Binding-site contacts:
Ligand atom N2 contacts residue ASN75 of chain 1.C at 2.8 Å (h-bond).
Ligand atom C5 contacts residue ASN75 of chain 1.C at 3.6 Å.
Ligand atom C7 contacts residue ASN75 of chain 1.C at 3.2 Å.
Ligand atom O7 contacts residue ASN75 of chain 1.C at 3.2 Å (h-bond).
Ligand atom C2 contacts residue ASN75 of chain 1.C at 2.4 Å.
Ligand atom C4 contacts residue ASN75 of chain 1.C at 4.2 Å.
Ligand atom C1 contacts residue PHE114 of chain 1.C at 3.7 Å (hydrophobic).
Ligand atom C5 contacts residue PHE114 of chain 1.C at 4.1 Å (hydrophobic).
Ligand atom C8 contacts residue ASN75 of chain 1.C at 4.4 Å.
Ligand atom O5 contacts residue PHE114 of chain 1.C at 4.3 Å.
Ligand atom C3 contacts residue PHE114 of chain 1.C at 4.3 Å (hydrophobic).
Ligand atom C1 contacts residue ASN75 of chain 1.C at 1.4 Å.
Ligand atom C3 contacts residue ASN75 of chain 1.C at 3.7 Å.
Ligand atom C8 contacts residue GLN74 of chain 1.C at 3.2 Å.
Ligand atom O5 contacts residue ASN75 of chain 1.C at 2.3 Å (h-bond).

Sequence of chain 1.C:
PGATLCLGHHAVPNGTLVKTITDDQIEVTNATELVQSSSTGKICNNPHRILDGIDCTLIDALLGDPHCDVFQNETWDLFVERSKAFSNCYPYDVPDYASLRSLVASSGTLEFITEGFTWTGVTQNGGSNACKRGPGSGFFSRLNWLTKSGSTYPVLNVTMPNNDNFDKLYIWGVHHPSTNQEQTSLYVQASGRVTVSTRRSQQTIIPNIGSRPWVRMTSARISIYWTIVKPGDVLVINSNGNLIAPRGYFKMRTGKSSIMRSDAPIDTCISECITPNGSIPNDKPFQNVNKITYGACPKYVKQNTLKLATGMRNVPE

A protein and the small-molecule ligand that binds it are described below.
Small molecule (SMILES): CC(=O)N[C@@H]1[C@@H](O)[C@H](O)[C@@H](CO)O[C@H]1O